Binding-site contacts:
Ligand atom C6 contacts residue LEU269 of chain 1.B at 4.3 Å (hydrophobic).
Ligand atom C14 contacts residue HIS267 of chain 1.B at 3.9 Å.
Ligand atom C24 contacts residue PRO268 of chain 1.B at 3.7 Å (hydrophobic).
Ligand atom C2 contacts residue LEU269 of chain 1.B at 4.5 Å (hydrophobic).
Ligand atom C4 contacts residue LEU269 of chain 1.B at 4.2 Å (hydrophobic).
Ligand atom C16 contacts residue VAL91 of chain 1.B at 3.4 Å (hydrophobic).
Ligand atom C24 contacts residue LEU269 of chain 1.B at 3.3 Å (hydrophobic).
Ligand atom C10 contacts residue VAL91 of chain 1.B at 4.0 Å (hydrophobic).
Ligand atom O26 contacts residue VAL91 of chain 1.B at 3.5 Å.
Ligand atom C17 contacts residue HIS267 of chain 1.B at 3.5 Å.
Ligand atom O1 contacts residue HIS267 of chain 1.B at 3.7 Å.
Ligand atom C19 contacts residue LEU269 of chain 1.B at 4.5 Å (hydrophobic).
Ligand atom O26 contacts residue GLN95 of chain 1.B at 3.6 Å.
Ligand atom C3 contacts residue LEU269 of chain 1.B at 4.2 Å (hydrophobic).
Ligand atom C2 contacts residue HIS267 of chain 1.B at 4.3 Å.
Ligand atom C12 contacts residue HIS267 of chain 1.B at 4.3 Å.
Ligand atom O1 contacts residue PRO268 of chain 1.B at 4.1 Å.
Ligand atom O27 contacts residue VAL91 of chain 1.B at 3.4 Å.
Ligand atom C24 contacts residue GLU272 of chain 1.B at 3.8 Å.
Ligand atom C13 contacts residue HIS267 of chain 1.B at 3.6 Å.
Ligand atom C5 contacts residue LEU269 of chain 1.B at 4.0 Å (hydrophobic).

Sequence of chain 1.B:
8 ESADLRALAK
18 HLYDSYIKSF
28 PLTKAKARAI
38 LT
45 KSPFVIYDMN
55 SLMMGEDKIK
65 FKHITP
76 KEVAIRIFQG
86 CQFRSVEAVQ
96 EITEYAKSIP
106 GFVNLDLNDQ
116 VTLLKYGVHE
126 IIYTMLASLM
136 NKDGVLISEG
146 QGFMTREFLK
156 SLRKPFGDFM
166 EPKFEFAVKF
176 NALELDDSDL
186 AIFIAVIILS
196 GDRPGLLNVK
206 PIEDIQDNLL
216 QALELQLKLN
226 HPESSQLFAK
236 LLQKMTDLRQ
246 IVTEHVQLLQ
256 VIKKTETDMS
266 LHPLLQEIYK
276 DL

A small-molecule ligand and the protein it binds are described below.
Small molecule (SMILES): CCCCCCC(C)(C)c1cc(O)c2c(c1)OC(C)(C)[C@@H]1CC=C(C(=O)O)C[C@@H]21